Sequence of chain 25.C:
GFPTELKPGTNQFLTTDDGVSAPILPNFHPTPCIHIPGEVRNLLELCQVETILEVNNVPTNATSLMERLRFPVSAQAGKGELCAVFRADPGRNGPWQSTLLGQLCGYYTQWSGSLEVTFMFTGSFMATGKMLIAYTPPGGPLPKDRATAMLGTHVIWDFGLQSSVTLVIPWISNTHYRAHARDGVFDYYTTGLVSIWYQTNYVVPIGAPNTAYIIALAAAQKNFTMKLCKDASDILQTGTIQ

Sequence of chain 21.C:
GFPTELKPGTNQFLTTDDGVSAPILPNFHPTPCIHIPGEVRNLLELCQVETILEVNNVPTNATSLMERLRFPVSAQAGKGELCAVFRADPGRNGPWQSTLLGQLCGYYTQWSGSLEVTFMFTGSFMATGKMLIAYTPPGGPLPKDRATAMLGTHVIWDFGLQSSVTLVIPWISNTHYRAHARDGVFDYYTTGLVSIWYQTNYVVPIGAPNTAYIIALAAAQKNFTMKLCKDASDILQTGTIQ

Binding-site contacts:
Ligand atom C14 contacts residue MET195 of chain 25.A at 3.9 Å (hydrophobic).
Ligand atom C22 contacts residue VAL179 of chain 25.A at 3.4 Å (hydrophobic).
Ligand atom N1 contacts residue ASP112 of chain 25.A at 3.9 Å.
Ligand atom C17 contacts residue PHE155 of chain 25.A at 3.7 Å (hydrophobic).
Ligand atom C15 contacts residue MET195 of chain 25.A at 3.8 Å (hydrophobic).
Ligand atom N6 contacts residue ILE24 of chain 25.C at 3.9 Å.
Ligand atom N4 contacts residue TRP203 of chain 25.A at 3.6 Å (h-bond).
Ligand atom O3 contacts residue ASP112 of chain 25.A at 3.6 Å.
Ligand atom C12 contacts residue MET195 of chain 25.A at 3.8 Å (hydrophobic).
Ligand atom N5 contacts residue PHE233 of chain 25.A at 3.2 Å.
Ligand atom C2 contacts residue ASP112 of chain 25.A at 2.8 Å.
Ligand atom C17 contacts residue PHE135 of chain 25.A at 3.9 Å (hydrophobic).
Ligand atom N6 contacts residue PHE155 of chain 25.A at 3.8 Å.
Ligand atom C3 contacts residue ASP112 of chain 25.A at 3.0 Å.
Ligand atom O1 contacts residue MET195 of chain 25.A at 3.2 Å.
Ligand atom N2 contacts residue TRP203 of chain 25.A at 3.9 Å.
Ligand atom C16 contacts residue PHE135 of chain 25.A at 3.4 Å (hydrophobic).
Ligand atom C13 contacts residue ILE111 of chain 25.A at 4.0 Å (hydrophobic).
Ligand atom C7 contacts residue ASN228 of chain 25.A at 3.8 Å.
Ligand atom C9 contacts residue ILE113 of chain 25.A at 3.7 Å (hydrophobic).
Ligand atom C16 contacts residue PHE155 of chain 25.A at 3.9 Å (hydrophobic).
Ligand atom C2 contacts residue THR114 of chain 25.A at 3.6 Å.
Ligand atom C13 contacts residue MET195 of chain 25.A at 3.9 Å (hydrophobic).
Ligand atom C15 contacts residue VAL192 of chain 25.A at 3.2 Å (hydrophobic).
Ligand atom C7 contacts residue TYR201 of chain 25.A at 3.8 Å (hydrophobic).
Ligand atom O3 contacts residue ILE113 of chain 25.A at 3.0 Å (h-bond).
Ligand atom O2 contacts residue PHE233 of chain 25.A at 3.0 Å.
Ligand atom C19 contacts residue VAL192 of chain 25.A at 3.4 Å (hydrophobic).
Ligand atom N5 contacts residue PHE137 of chain 25.A at 3.5 Å.
Ligand atom C8 contacts residue TYR201 of chain 25.A at 3.3 Å (hydrophobic).
Ligand atom C4 contacts residue TRP203 of chain 25.A at 4.0 Å (hydrophobic).
Ligand atom C14 contacts residue PHE135 of chain 25.A at 3.7 Å (hydrophobic).
Ligand atom O2 contacts residue PHE137 of chain 25.A at 4.0 Å.
Ligand atom C16 contacts residue ILE111 of chain 25.A at 3.5 Å (hydrophobic).
Ligand atom C18 contacts residue PHE155 of chain 25.A at 3.9 Å (hydrophobic).
Ligand atom C19 contacts residue ILE24 of chain 25.C at 3.5 Å (hydrophobic).
Ligand atom C5 contacts residue TRP203 of chain 25.A at 3.8 Å (hydrophobic).
Ligand atom C13 contacts residue PHE135 of chain 25.A at 3.4 Å (hydrophobic).
Ligand atom C14 contacts residue PHE155 of chain 25.A at 3.9 Å (hydrophobic).
Ligand atom N1 contacts residue THR114 of chain 25.A at 4.0 Å.

This protein binds this small molecule.
Small molecule (SMILES): Cc1nc(-c2ccc(OCCCCCN3CCN(c4ccnc(N)c4)C3=O)cc2)no1

Sequence of chain 25.A:
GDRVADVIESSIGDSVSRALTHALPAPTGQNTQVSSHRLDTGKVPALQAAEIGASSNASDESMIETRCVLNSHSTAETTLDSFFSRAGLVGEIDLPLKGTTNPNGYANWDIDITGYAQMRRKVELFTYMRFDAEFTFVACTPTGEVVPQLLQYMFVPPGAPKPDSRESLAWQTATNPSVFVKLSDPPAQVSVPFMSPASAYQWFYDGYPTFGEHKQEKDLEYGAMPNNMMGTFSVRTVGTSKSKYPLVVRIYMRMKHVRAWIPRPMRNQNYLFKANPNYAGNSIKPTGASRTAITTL